Binding-site contacts:
Ligand atom P contacts residue SER52 of chain 1.A at 3.7 Å.
Ligand atom C5 contacts residue ARG229 of chain 1.A at 3.4 Å.
Ligand atom O5 contacts residue GLN231 of chain 1.A at 3.1 Å (h-bond).
Ligand atom O3P contacts residue ARG54 of chain 1.A at 3.5 Å (salt-bridge).
Ligand atom O1P contacts residue LYS84 of chain 2.A at 3.0 Å (salt-bridge).
Ligand atom O3P contacts residue SER52 of chain 1.A at 2.5 Å (h-bond).
Ligand atom P contacts residue THR53 of chain 1.A at 3.8 Å.
Ligand atom O2P contacts residue ARG54 of chain 1.A at 3.1 Å (salt-bridge).
Ligand atom O3 contacts residue LYS84 of chain 2.A at 3.1 Å (salt-bridge).
Ligand atom O2P contacts residue SER80 of chain 2.A at 2.9 Å (h-bond).
Ligand atom O5 contacts residue ARG229 of chain 1.A at 2.7 Å (salt-bridge).
Ligand atom O1P contacts residue SER80 of chain 2.A at 3.4 Å (h-bond).
Ligand atom C1 contacts residue ARG105 of chain 1.A at 3.5 Å.
Ligand atom O1 contacts residue ARG105 of chain 1.A at 2.7 Å (salt-bridge).
Ligand atom O1P contacts residue ARG105 of chain 1.A at 2.6 Å (salt-bridge).
Ligand atom O2P contacts residue SER52 of chain 1.A at 3.8 Å.
Ligand atom C4 contacts residue ARG167 of chain 1.A at 3.5 Å.
Ligand atom O1 contacts residue HIS134 of chain 1.A at 2.5 Å (h-bond).
Ligand atom O1P contacts residue ALA51 of chain 1.A at 3.8 Å.
Ligand atom C3 contacts residue LEU267 of chain 1.A at 3.6 Å (hydrophobic).
Ligand atom O1P contacts residue SER52 of chain 1.A at 3.7 Å.
Ligand atom C5 contacts residue LEU267 of chain 1.A at 3.7 Å (hydrophobic).
Ligand atom C1 contacts residue LEU267 of chain 1.A at 3.8 Å (hydrophobic).
Ligand atom O2P contacts residue THR53 of chain 1.A at 2.8 Å (h-bond).
Ligand atom P contacts residue SER80 of chain 2.A at 3.6 Å.
Ligand atom O3P contacts residue THR53 of chain 1.A at 3.7 Å.
Ligand atom O1 contacts residue THR55 of chain 1.A at 3.1 Å (h-bond).
Ligand atom O3 contacts residue ARG167 of chain 1.A at 3.0 Å (salt-bridge).
Ligand atom C5 contacts residue GLN231 of chain 1.A at 3.8 Å.
Ligand atom P contacts residue ARG105 of chain 1.A at 3.6 Å.
Ligand atom O2 contacts residue ARG167 of chain 1.A at 2.7 Å (salt-bridge).
Ligand atom C1 contacts residue HIS134 of chain 1.A at 3.7 Å.
Ligand atom O4 contacts residue ARG229 of chain 1.A at 2.9 Å (salt-bridge).
Ligand atom N2 contacts residue LEU267 of chain 1.A at 3.1 Å (h-bond).
Ligand atom C1P contacts residue LEU267 of chain 1.A at 3.7 Å (hydrophobic).
Ligand atom O3P contacts residue THR55 of chain 1.A at 2.7 Å (h-bond).
Ligand atom O1 contacts residue GLN137 of chain 1.A at 3.4 Å (h-bond).
Ligand atom O3P contacts residue ARG105 of chain 1.A at 3.3 Å (salt-bridge).
Ligand atom O3 contacts residue ARG105 of chain 1.A at 3.2 Å (salt-bridge).
Ligand atom O4 contacts residue LYS84 of chain 2.A at 2.6 Å (salt-bridge).

Sequence of chain 1.A:
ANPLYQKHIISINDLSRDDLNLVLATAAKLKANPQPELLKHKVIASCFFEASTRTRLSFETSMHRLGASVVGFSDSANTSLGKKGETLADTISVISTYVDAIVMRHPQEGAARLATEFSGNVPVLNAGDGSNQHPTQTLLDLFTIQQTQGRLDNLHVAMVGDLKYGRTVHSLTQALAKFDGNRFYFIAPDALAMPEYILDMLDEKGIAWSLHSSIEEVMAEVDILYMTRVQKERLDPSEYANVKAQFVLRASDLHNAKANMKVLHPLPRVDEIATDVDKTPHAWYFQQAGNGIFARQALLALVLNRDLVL

Sequence of chain 2.A:
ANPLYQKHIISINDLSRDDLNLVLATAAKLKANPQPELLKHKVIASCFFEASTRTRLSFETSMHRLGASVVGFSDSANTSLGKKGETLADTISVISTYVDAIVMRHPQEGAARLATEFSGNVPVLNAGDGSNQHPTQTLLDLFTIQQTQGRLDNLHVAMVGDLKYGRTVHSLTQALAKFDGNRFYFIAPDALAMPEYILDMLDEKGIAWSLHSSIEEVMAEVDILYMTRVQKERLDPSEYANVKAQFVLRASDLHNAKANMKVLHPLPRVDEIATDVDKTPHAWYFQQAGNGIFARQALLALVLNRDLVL

The small molecule below binds the protein below.
Small molecule (SMILES): O=C(O)C[C@H](NC(=O)CP(=O)(O)O)C(=O)O